Sequence of chain 6.C:
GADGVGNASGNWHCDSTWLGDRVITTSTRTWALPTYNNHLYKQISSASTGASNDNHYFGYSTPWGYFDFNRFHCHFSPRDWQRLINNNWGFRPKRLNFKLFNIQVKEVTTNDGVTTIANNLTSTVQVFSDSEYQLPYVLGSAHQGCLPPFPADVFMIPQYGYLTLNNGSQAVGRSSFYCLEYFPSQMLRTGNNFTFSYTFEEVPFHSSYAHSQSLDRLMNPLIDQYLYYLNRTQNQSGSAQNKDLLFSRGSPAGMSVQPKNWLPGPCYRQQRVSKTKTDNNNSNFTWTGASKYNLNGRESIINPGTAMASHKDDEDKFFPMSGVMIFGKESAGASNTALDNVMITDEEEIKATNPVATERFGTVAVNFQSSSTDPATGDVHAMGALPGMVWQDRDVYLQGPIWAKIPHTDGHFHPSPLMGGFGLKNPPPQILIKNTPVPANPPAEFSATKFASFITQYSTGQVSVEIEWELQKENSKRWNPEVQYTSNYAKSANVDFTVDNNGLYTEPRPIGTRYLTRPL

This small molecule binds to this protein.
Small molecule (SMILES): Nc1ccnc(=O)[nH]1

Binding-site contacts:
Ligand atom N1 contacts residue HIS628 of chain 6.C at 2.3 Å (h-bond).
Ligand atom N4 contacts residue PHE629 of chain 6.F at 4.4 Å.
Ligand atom O2 contacts residue ASP626 of chain 6.C at 3.6 Å (salt-bridge).
Ligand atom C6 contacts residue PHE629 of chain 6.C at 4.0 Å (hydrophobic).
Ligand atom N3 contacts residue HIS630 of chain 6.F at 2.6 Å (h-bond).
Ligand atom C5 contacts residue HIS628 of chain 6.C at 3.9 Å.
Ligand atom C2 contacts residue HIS630 of chain 6.F at 3.2 Å.
Ligand atom N3 contacts residue HIS628 of chain 6.C at 4.3 Å.
Ligand atom O2 contacts residue GLY627 of chain 6.C at 3.4 Å.
Ligand atom C5 contacts residue PHE629 of chain 6.F at 4.0 Å (hydrophobic).
Ligand atom C6 contacts residue HIS628 of chain 6.C at 2.7 Å.
Ligand atom C2 contacts residue HIS628 of chain 6.C at 3.3 Å.
Ligand atom C4 contacts residue HIS630 of chain 6.F at 3.2 Å.
Ligand atom O2 contacts residue HIS630 of chain 6.F at 3.5 Å.
Ligand atom N1 contacts residue PHE629 of chain 6.C at 4.2 Å.
Ligand atom C5 contacts residue HIS630 of chain 6.F at 4.3 Å.
Ligand atom N1 contacts residue TRP607 of chain 6.F at 4.5 Å.
Ligand atom O2 contacts residue HIS628 of chain 6.C at 3.4 Å (h-bond).
Ligand atom C2 contacts residue GLY627 of chain 6.C at 4.1 Å.
Ligand atom N1 contacts residue HIS630 of chain 6.F at 4.2 Å.
Ligand atom N4 contacts residue PRO631 of chain 6.F at 4.4 Å.
Ligand atom N4 contacts residue HIS630 of chain 6.F at 3.0 Å.
Ligand atom C4 contacts residue HIS628 of chain 6.C at 4.5 Å.

Sequence of chain 6.F:
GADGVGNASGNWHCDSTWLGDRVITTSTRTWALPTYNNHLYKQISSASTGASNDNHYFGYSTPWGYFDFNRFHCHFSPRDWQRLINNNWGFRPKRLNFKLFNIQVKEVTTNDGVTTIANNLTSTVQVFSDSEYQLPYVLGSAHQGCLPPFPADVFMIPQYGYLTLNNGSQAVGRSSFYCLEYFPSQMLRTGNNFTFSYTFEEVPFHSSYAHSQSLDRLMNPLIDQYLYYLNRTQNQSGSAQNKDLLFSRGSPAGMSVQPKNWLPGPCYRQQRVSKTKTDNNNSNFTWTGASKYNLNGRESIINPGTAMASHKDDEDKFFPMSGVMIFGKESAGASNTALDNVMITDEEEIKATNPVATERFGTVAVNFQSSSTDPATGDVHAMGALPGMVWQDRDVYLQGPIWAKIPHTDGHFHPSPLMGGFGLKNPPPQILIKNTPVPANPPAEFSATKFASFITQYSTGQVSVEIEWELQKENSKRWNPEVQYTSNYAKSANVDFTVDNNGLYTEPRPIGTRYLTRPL